This protein binds this small molecule.
Small molecule (SMILES): CC(=O)N[C@H]1[C@H](O[C@H]2[C@H](O)[C@@H](NC(C)=O)CO[C@@H]2CO)O[C@H](CO)[C@@H](O)[C@@H]1O

Sequence of chain 1.D:
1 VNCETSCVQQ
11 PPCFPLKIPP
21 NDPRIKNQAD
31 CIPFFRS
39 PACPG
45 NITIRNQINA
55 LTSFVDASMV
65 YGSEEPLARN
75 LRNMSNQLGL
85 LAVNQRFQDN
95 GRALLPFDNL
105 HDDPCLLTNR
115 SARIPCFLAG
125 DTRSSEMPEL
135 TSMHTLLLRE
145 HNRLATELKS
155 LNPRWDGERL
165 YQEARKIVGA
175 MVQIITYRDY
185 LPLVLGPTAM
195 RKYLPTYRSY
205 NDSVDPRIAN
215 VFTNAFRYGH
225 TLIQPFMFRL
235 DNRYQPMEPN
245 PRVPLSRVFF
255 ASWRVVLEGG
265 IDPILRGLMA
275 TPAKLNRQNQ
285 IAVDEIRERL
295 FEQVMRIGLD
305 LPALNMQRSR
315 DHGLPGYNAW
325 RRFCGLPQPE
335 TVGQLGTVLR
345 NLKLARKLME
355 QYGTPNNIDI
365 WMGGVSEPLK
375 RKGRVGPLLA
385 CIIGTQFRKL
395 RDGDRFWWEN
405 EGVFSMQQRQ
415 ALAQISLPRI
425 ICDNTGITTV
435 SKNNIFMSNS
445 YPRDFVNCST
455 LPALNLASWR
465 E

Binding-site contacts:
Ligand atom O7 contacts residue ASN113 of chain 1.D at 3.9 Å.
Ligand atom O6 contacts residue LEU261 of chain 1.D at 4.2 Å.
Ligand atom O5 contacts residue ASN113 of chain 1.D at 2.3 Å (h-bond).
Ligand atom N2 contacts residue ASN113 of chain 1.D at 2.9 Å (h-bond).
Ligand atom C1 contacts residue TRP257 of chain 1.D at 4.2 Å (hydrophobic).
Ligand atom C6 contacts residue ALA116 of chain 1.D at 4.4 Å (hydrophobic).
Ligand atom C5 contacts residue ASN113 of chain 1.D at 3.6 Å.
Ligand atom O7 contacts residue TRP257 of chain 1.D at 3.4 Å.
Ligand atom C5 contacts residue TRP257 of chain 1.D at 4.4 Å (hydrophobic).
Ligand atom C4 contacts residue ASN113 of chain 1.D at 4.2 Å.
Ligand atom C6 contacts residue TRP257 of chain 1.D at 4.4 Å (hydrophobic).
Ligand atom C2 contacts residue TRP257 of chain 1.D at 3.9 Å (hydrophobic).
Ligand atom C7 contacts residue ASN113 of chain 1.D at 3.5 Å.
Ligand atom C3 contacts residue ASN113 of chain 1.D at 3.7 Å.
Ligand atom C1 contacts residue ASN113 of chain 1.D at 1.4 Å.
Ligand atom C7 contacts residue TRP257 of chain 1.D at 4.3 Å (hydrophobic).
Ligand atom C5 contacts residue SER115 of chain 1.D at 4.4 Å.
Ligand atom C2 contacts residue ASN113 of chain 1.D at 2.5 Å.
Ligand atom O5 contacts residue SER115 of chain 1.D at 4.4 Å.
Ligand atom O5 contacts residue ALA116 of chain 1.D at 4.1 Å.
Ligand atom C1 contacts residue SER115 of chain 1.D at 4.2 Å.
Ligand atom O5 contacts residue TRP257 of chain 1.D at 3.6 Å.
Ligand atom C8 contacts residue ASN113 of chain 1.D at 4.4 Å.
Ligand atom C6 contacts residue LEU261 of chain 1.D at 3.8 Å (hydrophobic).